Sequence of chain 1.A:
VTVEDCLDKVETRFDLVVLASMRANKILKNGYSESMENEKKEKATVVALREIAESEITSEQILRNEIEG

Sequence of chain 1.E:
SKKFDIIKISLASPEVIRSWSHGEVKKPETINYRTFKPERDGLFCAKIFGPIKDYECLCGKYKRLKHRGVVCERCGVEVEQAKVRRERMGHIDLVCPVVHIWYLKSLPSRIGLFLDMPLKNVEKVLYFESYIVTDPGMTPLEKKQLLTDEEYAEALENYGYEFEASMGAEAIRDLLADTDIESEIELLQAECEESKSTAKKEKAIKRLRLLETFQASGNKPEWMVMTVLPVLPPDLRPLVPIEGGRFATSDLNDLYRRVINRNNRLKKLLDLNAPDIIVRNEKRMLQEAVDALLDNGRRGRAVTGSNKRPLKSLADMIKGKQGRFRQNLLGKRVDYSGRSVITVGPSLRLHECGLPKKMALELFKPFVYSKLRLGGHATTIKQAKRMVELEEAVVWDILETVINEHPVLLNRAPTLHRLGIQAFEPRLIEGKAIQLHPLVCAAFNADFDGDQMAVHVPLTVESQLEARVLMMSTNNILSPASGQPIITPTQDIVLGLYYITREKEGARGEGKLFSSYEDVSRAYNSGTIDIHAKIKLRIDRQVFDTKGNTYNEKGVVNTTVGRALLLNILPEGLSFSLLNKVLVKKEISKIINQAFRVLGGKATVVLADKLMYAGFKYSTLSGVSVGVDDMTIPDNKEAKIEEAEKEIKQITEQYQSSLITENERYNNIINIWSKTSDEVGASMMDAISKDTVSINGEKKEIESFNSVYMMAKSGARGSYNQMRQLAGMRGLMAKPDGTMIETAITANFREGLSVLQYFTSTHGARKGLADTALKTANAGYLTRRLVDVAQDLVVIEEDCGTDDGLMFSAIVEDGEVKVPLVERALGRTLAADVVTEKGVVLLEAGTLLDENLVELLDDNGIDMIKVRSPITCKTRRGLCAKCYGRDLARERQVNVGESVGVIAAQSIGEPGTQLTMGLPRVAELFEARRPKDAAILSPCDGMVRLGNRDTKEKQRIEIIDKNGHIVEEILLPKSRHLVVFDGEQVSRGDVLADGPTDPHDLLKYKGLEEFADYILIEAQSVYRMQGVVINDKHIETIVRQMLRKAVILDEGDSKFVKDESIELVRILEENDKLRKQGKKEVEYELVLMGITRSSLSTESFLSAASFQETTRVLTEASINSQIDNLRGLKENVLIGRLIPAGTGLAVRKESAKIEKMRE

A small-molecule ligand and the protein it binds are described below.
Small molecule (SMILES): Nc1nc2c(ncn2[C@@H]2O[C@H](CO[P](=O)(O)OP(=O)(O)O)[C@@H](O[P](=O)(O)OP(=O)(O)O)[C@H]2O)c(=O)[nH]1

Binding-site contacts:
Ligand atom O3B contacts residue ASP8 of chain 1.A at 4.2 Å.
Ligand atom O2B contacts residue LYS613 of chain 1.E at 3.6 Å.
Ligand atom O2C contacts residue HIS362 of chain 1.E at 3.3 Å (h-bond).
Ligand atom C4 contacts residue HIS362 of chain 1.E at 4.2 Å.
Ligand atom C2' contacts residue HIS362 of chain 1.E at 3.5 Å.
Ligand atom O1A contacts residue VAL4 of chain 1.A at 3.3 Å.
Ligand atom C2 contacts residue ASP620 of chain 1.E at 3.5 Å.
Ligand atom O3A contacts residue LYS613 of chain 1.E at 4.4 Å.
Ligand atom C3' contacts residue HIS362 of chain 1.E at 4.5 Å.
Ligand atom O3B contacts residue VAL4 of chain 1.A at 3.8 Å.
Ligand atom C6 contacts residue VAL617 of chain 1.E at 4.4 Å (hydrophobic).
Ligand atom PB contacts residue LYS613 of chain 1.E at 3.9 Å.
Ligand atom O6 contacts residue VAL616 of chain 1.E at 3.1 Å.
Ligand atom N9 contacts residue HIS362 of chain 1.E at 4.2 Å.
Ligand atom O2B contacts residue THR5 of chain 1.A at 2.7 Å (h-bond).
Ligand atom O2' contacts residue HIS362 of chain 1.E at 3.6 Å.
Ligand atom C5 contacts residue VAL617 of chain 1.E at 4.5 Å (hydrophobic).
Ligand atom N2 contacts residue ASP620 of chain 1.E at 3.5 Å (salt-bridge).
Ligand atom O1B contacts residue THR5 of chain 1.A at 3.9 Å.
Ligand atom N7 contacts residue VAL617 of chain 1.E at 4.1 Å.
Ligand atom PB contacts residue THR5 of chain 1.A at 3.2 Å.
Ligand atom O1B contacts residue LYS613 of chain 1.E at 3.0 Å.
Ligand atom O6 contacts residue VAL617 of chain 1.E at 3.9 Å.
Ligand atom O1B contacts residue ASP8 of chain 1.A at 3.4 Å (salt-bridge).
Ligand atom N2 contacts residue ARG360 of chain 1.E at 4.3 Å.
Ligand atom O3B contacts residue THR5 of chain 1.A at 2.8 Å (h-bond).
Ligand atom N7 contacts residue VAL616 of chain 1.E at 4.1 Å.
Ligand atom N3 contacts residue HIS362 of chain 1.E at 4.5 Å.
Ligand atom O1A contacts residue THR5 of chain 1.A at 3.9 Å.
Ligand atom N1 contacts residue ASP620 of chain 1.E at 2.8 Å (salt-bridge).
Ligand atom O3B contacts residue VAL6 of chain 1.A at 4.4 Å.
Ligand atom O6 contacts residue ASP620 of chain 1.E at 3.4 Å.
Ligand atom PB contacts residue ASP8 of chain 1.A at 4.3 Å.
Ligand atom O6 contacts residue LEU361 of chain 1.E at 4.4 Å.
Ligand atom C6 contacts residue ASP620 of chain 1.E at 3.6 Å.
Ligand atom C6 contacts residue VAL616 of chain 1.E at 4.1 Å (hydrophobic).